The small molecule below binds the protein below.
Small molecule (SMILES): OC[C@H]1O[C@H](O)[C@H](O)[C@@H](O)[C@@H]1O

Binding-site contacts:
Ligand atom C5 contacts residue ARG509 of chain 1.A at 4.3 Å.
Ligand atom C1 contacts residue ARG509 of chain 1.A at 3.8 Å.
Ligand atom C2 contacts residue ARG509 of chain 1.A at 4.2 Å.
Ligand atom O1 contacts residue ARG509 of chain 1.A at 4.1 Å.
Ligand atom C3 contacts residue ARG509 of chain 1.A at 4.1 Å.
Ligand atom O2 contacts residue ARG509 of chain 1.A at 3.5 Å (salt-bridge).

Sequence of chain 1.A:
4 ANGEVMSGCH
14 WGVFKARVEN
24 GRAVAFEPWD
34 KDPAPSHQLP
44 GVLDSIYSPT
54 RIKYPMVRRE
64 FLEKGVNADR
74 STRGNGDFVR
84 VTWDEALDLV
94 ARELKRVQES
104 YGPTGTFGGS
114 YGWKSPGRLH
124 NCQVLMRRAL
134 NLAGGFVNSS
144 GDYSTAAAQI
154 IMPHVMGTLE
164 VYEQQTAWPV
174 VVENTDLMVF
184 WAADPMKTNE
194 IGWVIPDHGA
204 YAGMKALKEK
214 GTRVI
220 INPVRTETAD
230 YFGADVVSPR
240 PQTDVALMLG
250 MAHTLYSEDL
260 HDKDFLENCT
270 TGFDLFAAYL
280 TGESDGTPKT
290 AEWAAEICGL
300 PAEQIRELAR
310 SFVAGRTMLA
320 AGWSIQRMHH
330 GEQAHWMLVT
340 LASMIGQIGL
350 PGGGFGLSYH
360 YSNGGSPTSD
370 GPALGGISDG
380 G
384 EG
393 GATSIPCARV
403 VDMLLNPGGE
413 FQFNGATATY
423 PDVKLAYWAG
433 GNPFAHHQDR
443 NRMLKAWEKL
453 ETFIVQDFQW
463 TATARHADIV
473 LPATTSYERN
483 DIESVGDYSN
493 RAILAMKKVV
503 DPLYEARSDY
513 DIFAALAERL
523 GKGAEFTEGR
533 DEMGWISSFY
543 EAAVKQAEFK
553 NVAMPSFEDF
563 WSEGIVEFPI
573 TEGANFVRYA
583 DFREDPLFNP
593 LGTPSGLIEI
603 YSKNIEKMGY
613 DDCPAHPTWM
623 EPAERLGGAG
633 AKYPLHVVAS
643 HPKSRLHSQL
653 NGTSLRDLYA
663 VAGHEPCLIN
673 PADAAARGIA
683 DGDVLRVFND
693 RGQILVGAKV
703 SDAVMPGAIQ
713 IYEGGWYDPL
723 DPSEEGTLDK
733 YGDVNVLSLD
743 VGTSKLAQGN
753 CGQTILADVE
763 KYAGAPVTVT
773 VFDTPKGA